Binding-site contacts:
Ligand atom C7 contacts residue VAL36 of chain 1.B at 4.3 Å (hydrophobic).
Ligand atom C8 contacts residue LYS32 of chain 1.B at 3.8 Å.
Ligand atom C6 contacts residue ARG197 of chain 1.B at 4.0 Å.
Ligand atom N2 contacts residue LYS32 of chain 1.B at 4.2 Å.
Ligand atom C7 contacts residue LYS32 of chain 1.B at 3.7 Å.
Ligand atom C7 contacts residue ARG197 of chain 1.B at 3.4 Å.
Ligand atom C8 contacts residue ARG197 of chain 1.B at 3.6 Å.
Ligand atom N1 contacts residue ASP35 of chain 1.B at 2.5 Å (salt-bridge).
Ligand atom C6 contacts residue LYS32 of chain 1.B at 3.5 Å.
Ligand atom C4 contacts residue MET31 of chain 1.B at 4.1 Å (hydrophobic).
Ligand atom C3 contacts residue MET31 of chain 1.B at 3.8 Å (hydrophobic).
Ligand atom N contacts residue VAL34 of chain 1.A at 2.9 Å (h-bond).
Ligand atom N contacts residue MET31 of chain 1.B at 4.3 Å.
Ligand atom N1 contacts residue VAL34 of chain 1.A at 4.2 Å.
Ligand atom C8 contacts residue HIS201 of chain 1.B at 3.8 Å.
Ligand atom C5 contacts residue ASP35 of chain 1.B at 3.6 Å.
Ligand atom C3 contacts residue ASP35 of chain 1.B at 3.4 Å.
Ligand atom C6 contacts residue TYR35 of chain 1.A at 3.6 Å (hydrophobic).
Ligand atom O contacts residue VAL34 of chain 1.A at 3.9 Å.
Ligand atom C3 contacts residue VAL34 of chain 1.A at 3.2 Å (hydrophobic).
Ligand atom C7 contacts residue HIS201 of chain 1.B at 3.7 Å.
Ligand atom C7 contacts residue TYR35 of chain 1.A at 4.2 Å (hydrophobic).
Ligand atom C6 contacts residue ASP35 of chain 1.B at 3.9 Å.
Ligand atom O1 contacts residue MET31 of chain 1.B at 3.2 Å (h-bond).
Ligand atom C5 contacts residue TYR35 of chain 1.A at 3.8 Å (hydrophobic).
Ligand atom C2 contacts residue VAL34 of chain 1.A at 4.1 Å (hydrophobic).
Ligand atom C9 contacts residue ARG197 of chain 1.B at 4.4 Å.
Ligand atom N1 contacts residue TYR35 of chain 1.A at 3.8 Å.
Ligand atom C contacts residue DMS1 of chain 1.E at 3.7 Å.
Ligand atom N1 contacts residue LYS32 of chain 1.B at 4.2 Å.
Ligand atom C4 contacts residue ASP35 of chain 1.B at 3.3 Å.
Ligand atom C10 contacts residue LYS32 of chain 1.B at 3.6 Å.
Ligand atom C4 contacts residue VAL34 of chain 1.A at 3.5 Å (hydrophobic).
Ligand atom N2 contacts residue VAL34 of chain 1.A at 3.9 Å.
Ligand atom C contacts residue GLU33 of chain 1.A at 3.5 Å.
Ligand atom C2 contacts residue MET31 of chain 1.B at 4.1 Å (hydrophobic).
Ligand atom O contacts residue GLU33 of chain 1.A at 3.7 Å.
Ligand atom C3 contacts residue SER15 of chain 1.B at 4.0 Å.
Ligand atom C9 contacts residue LYS32 of chain 1.B at 3.7 Å.
Ligand atom C5 contacts residue LYS32 of chain 1.B at 3.7 Å.

Sequence of chain 1.B:
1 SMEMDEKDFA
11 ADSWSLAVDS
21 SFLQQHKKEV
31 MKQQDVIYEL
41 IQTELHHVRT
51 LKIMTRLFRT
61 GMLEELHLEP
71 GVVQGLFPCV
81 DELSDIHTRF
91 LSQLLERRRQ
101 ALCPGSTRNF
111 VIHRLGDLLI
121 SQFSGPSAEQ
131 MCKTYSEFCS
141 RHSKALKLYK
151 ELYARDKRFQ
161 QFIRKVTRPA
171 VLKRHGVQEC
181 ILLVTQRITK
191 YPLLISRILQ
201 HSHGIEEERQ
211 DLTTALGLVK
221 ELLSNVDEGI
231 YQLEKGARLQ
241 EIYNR

This small molecule binds to this protein.
Small molecule (SMILES): COCC(=O)NCc1nc2ccccc2[nH]1

Sequence of chain 1.A:
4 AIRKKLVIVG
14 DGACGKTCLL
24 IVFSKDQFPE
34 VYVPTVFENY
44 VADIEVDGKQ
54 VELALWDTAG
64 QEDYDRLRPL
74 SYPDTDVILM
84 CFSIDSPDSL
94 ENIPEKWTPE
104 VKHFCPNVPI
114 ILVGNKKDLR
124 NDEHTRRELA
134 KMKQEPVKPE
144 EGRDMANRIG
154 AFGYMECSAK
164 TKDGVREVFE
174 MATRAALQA